Sequence of chain 2.B:
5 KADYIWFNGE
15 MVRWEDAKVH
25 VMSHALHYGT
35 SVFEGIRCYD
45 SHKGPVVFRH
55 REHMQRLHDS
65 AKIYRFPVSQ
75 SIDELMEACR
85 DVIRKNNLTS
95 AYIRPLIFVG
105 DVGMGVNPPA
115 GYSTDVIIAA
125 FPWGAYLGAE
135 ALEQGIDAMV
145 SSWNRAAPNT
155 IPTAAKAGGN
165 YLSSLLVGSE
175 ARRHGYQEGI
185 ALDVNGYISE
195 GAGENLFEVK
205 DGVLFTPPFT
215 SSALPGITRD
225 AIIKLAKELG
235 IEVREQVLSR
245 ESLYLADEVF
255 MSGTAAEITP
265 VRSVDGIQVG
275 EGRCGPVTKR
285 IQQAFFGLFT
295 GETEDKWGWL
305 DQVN

The small molecule below binds the protein below.
Small molecule (SMILES): CC(C)C[C@](C)(N)C(=O)O

Sequence of chain 1.A:
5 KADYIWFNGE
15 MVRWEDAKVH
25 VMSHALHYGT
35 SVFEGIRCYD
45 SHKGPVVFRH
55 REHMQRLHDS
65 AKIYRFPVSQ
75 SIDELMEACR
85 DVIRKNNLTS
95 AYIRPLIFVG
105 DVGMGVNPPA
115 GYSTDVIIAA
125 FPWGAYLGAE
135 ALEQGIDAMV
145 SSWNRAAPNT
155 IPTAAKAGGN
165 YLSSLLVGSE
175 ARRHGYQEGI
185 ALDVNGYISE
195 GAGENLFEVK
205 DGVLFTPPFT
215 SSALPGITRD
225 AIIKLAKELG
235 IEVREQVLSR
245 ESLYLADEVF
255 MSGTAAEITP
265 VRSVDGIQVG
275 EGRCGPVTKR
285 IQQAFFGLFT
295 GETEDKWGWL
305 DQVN

Binding-site contacts:
Ligand atom CD1 contacts residue TYR130 of chain 1.A at 3.8 Å (hydrophobic).
Ligand atom N contacts residue LYS160 of chain 1.A at 3.5 Å (salt-bridge).
Ligand atom CB2 contacts residue LYS160 of chain 1.A at 3.4 Å.
Ligand atom O contacts residue PLP1 of chain 1.D at 4.0 Å.
Ligand atom OXT contacts residue GLY257 of chain 1.A at 4.2 Å.
Ligand atom CD2 contacts residue TYR130 of chain 1.A at 4.0 Å (hydrophobic).
Ligand atom CD1 contacts residue TRP127 of chain 1.A at 4.0 Å (hydrophobic).
Ligand atom OXT contacts residue THR258 of chain 1.A at 3.4 Å (h-bond).
Ligand atom CB1 contacts residue TYR96 of chain 1.A at 3.9 Å (hydrophobic).
Ligand atom CD1 contacts residue TYR32 of chain 2.B at 4.2 Å (hydrophobic).
Ligand atom CB2 contacts residue TYR96 of chain 1.A at 3.9 Å (hydrophobic).
Ligand atom CA contacts residue PLP1 of chain 1.D at 2.5 Å.
Ligand atom CB2 contacts residue GLY39 of chain 1.A at 4.2 Å.
Ligand atom CD1 contacts residue MET108 of chain 2.B at 4.2 Å (hydrophobic).
Ligand atom O contacts residue GLY39 of chain 1.A at 3.5 Å.
Ligand atom C contacts residue TYR96 of chain 1.A at 3.7 Å (hydrophobic).
Ligand atom CD1 contacts residue VAL110 of chain 2.B at 4.2 Å (hydrophobic).
Ligand atom OXT contacts residue GLY197 of chain 1.A at 4.4 Å.
Ligand atom CD2 contacts residue PLP1 of chain 1.D at 4.2 Å.
Ligand atom CA contacts residue LYS160 of chain 1.A at 4.1 Å.
Ligand atom N contacts residue TYR165 of chain 1.A at 4.2 Å.
Ligand atom CB2 contacts residue PHE37 of chain 1.A at 3.8 Å (hydrophobic).
Ligand atom O contacts residue THR258 of chain 1.A at 3.4 Å.
Ligand atom O contacts residue ALA259 of chain 1.A at 3.8 Å.
Ligand atom OXT contacts residue ALA259 of chain 1.A at 3.1 Å (h-bond).
Ligand atom O contacts residue TYR96 of chain 1.A at 2.8 Å (h-bond).
Ligand atom N contacts residue GLY197 of chain 1.A at 3.8 Å.
Ligand atom OXT contacts residue PLP1 of chain 1.D at 3.2 Å.
Ligand atom N contacts residue PLP1 of chain 1.D at 1.4 Å.
Ligand atom CG contacts residue TYR96 of chain 1.A at 4.4 Å (hydrophobic).
Ligand atom C contacts residue THR258 of chain 1.A at 4.0 Å.
Ligand atom C contacts residue PLP1 of chain 1.D at 3.1 Å.
Ligand atom CG contacts residue ALA259 of chain 1.A at 4.1 Å (hydrophobic).
Ligand atom CB1 contacts residue PLP1 of chain 1.D at 3.7 Å.
Ligand atom C contacts residue ALA259 of chain 1.A at 3.8 Å (hydrophobic).
Ligand atom CA contacts residue TYR96 of chain 1.A at 4.0 Å (hydrophobic).
Ligand atom CB2 contacts residue PLP1 of chain 1.D at 3.0 Å.
Ligand atom CD2 contacts residue GLY197 of chain 1.A at 3.5 Å.